Sequence of chain 1.B:
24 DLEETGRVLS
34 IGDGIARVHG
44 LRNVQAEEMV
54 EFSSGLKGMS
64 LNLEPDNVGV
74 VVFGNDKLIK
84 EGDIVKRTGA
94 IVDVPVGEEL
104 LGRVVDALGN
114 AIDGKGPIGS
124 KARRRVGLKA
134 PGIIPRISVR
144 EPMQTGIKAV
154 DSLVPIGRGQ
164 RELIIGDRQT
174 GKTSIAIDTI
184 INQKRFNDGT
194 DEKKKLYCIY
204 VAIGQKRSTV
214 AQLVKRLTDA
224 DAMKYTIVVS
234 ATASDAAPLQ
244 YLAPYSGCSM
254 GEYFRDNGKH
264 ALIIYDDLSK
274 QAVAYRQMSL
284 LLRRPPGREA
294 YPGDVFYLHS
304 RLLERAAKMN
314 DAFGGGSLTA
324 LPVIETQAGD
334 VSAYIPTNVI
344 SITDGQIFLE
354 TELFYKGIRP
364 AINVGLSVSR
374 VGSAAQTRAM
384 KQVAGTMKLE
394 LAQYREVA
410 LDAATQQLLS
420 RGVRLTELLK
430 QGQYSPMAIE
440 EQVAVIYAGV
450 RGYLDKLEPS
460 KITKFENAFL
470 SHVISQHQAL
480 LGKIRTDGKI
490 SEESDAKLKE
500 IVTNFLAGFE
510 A

A protein and the small-molecule ligand that binds it are described below.
Small molecule (SMILES): Nc1ncnc2c1ncn2[C@@H]1O[C@H](CO[P](=O)(O)O[P](=O)(O)NP(=O)(O)O)[C@@H](O)[C@H]1O

Sequence of chain 1.F:
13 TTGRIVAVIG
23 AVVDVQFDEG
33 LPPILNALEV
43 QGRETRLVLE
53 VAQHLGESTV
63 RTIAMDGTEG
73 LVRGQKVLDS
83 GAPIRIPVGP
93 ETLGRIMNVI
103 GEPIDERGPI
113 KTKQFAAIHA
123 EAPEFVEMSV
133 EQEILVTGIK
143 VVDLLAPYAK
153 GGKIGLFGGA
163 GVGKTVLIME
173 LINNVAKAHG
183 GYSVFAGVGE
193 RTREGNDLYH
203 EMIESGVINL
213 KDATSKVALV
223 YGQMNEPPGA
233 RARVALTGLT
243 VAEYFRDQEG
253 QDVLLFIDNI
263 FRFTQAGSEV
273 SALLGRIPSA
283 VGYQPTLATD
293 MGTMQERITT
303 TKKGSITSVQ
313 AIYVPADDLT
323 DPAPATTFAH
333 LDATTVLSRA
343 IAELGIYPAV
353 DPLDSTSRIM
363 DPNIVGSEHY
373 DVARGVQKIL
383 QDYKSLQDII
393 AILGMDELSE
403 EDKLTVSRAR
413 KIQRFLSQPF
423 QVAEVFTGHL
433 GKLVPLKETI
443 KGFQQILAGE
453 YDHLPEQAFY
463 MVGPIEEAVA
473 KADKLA

Binding-site contacts:
Ligand atom N1 contacts residue TYR349 of chain 1.F at 3.4 Å.
Ligand atom O3' contacts residue PHE428 of chain 1.F at 3.4 Å.
Ligand atom O2A contacts residue ARG373 of chain 1.B at 3.3 Å (salt-bridge).
Ligand atom PG contacts residue GLY163 of chain 1.F at 3.5 Å.
Ligand atom PG contacts residue MG1 of chain 1.S at 3.3 Å.
Ligand atom O1G contacts residue ALA162 of chain 1.F at 3.3 Å.
Ligand atom O1B contacts residue VAL164 of chain 1.F at 3.3 Å (h-bond).
Ligand atom C4 contacts residue TYR349 of chain 1.F at 3.5 Å (hydrophobic).
Ligand atom O2B contacts residue MG1 of chain 1.S at 2.3 Å.
Ligand atom O1B contacts residue LYS166 of chain 1.F at 2.7 Å (salt-bridge).
Ligand atom O3G contacts residue SER344 of chain 1.B at 3.3 Å.
Ligand atom O1G contacts residue SER344 of chain 1.B at 3.5 Å.
Ligand atom N7 contacts residue VAL168 of chain 1.F at 3.4 Å.
Ligand atom O1G contacts residue LYS166 of chain 1.F at 3.0 Å (salt-bridge).
Ligand atom O3G contacts residue ARG373 of chain 1.B at 3.0 Å (salt-bridge).
Ligand atom PB contacts residue MG1 of chain 1.S at 3.4 Å.
Ligand atom O2G contacts residue MG1 of chain 1.S at 2.0 Å.
Ligand atom N1 contacts residue ALA425 of chain 1.F at 3.3 Å.
Ligand atom PB contacts residue LYS166 of chain 1.F at 3.5 Å.
Ligand atom N6 contacts residue PHE422 of chain 1.F at 3.5 Å.
Ligand atom O3G contacts residue ARG193 of chain 1.F at 2.9 Å (salt-bridge).
Ligand atom O1A contacts residue VAL168 of chain 1.F at 2.7 Å (h-bond).
Ligand atom N3B contacts residue GLY163 of chain 1.F at 2.9 Å (h-bond).
Ligand atom O1A contacts residue THR167 of chain 1.F at 3.3 Å (h-bond).
Ligand atom O3A contacts residue GLY165 of chain 1.F at 3.2 Å (h-bond).
Ligand atom C5' contacts residue GLY163 of chain 1.F at 3.4 Å.
Ligand atom N3B contacts residue MG1 of chain 1.S at 3.6 Å.
Ligand atom O2G contacts residue GLU192 of chain 1.F at 3.6 Å (salt-bridge).
Ligand atom N9 contacts residue TYR349 of chain 1.F at 3.5 Å.
Ligand atom O4' contacts residue GLY163 of chain 1.F at 3.5 Å (h-bond).
Ligand atom C2 contacts residue THR429 of chain 1.F at 3.5 Å.
Ligand atom O1G contacts residue GLY163 of chain 1.F at 3.2 Å (h-bond).
Ligand atom O2' contacts residue VAL371 of chain 1.B at 3.3 Å.
Ligand atom O2' contacts residue PHE428 of chain 1.F at 3.3 Å.
Ligand atom O2B contacts residue LYS166 of chain 1.F at 3.5 Å (salt-bridge).
Ligand atom O1A contacts residue GLY165 of chain 1.F at 3.5 Å.
Ligand atom O1B contacts residue GLY165 of chain 1.F at 2.8 Å (h-bond).
Ligand atom O2G contacts residue ARG193 of chain 1.F at 3.4 Å (salt-bridge).
Ligand atom C5 contacts residue TYR349 of chain 1.F at 3.3 Å (hydrophobic).
Ligand atom O2B contacts residue THR167 of chain 1.F at 2.9 Å (h-bond).